The protein below binds the small molecule below.
Small molecule (SMILES): C=CC1=C(C)/C(=C/c2[nH]c(/C=C3\N=C(/C=C4\NC(=O)C(C)=C4C=C)C(C)=C3CCC(=O)O)c(CCC(=O)O)c2C)NC1=O

Binding-site contacts:
Ligand atom CAC contacts residue CYS84 of chain 1.A at 1.8 Å (hydrophobic).
Ligand atom O1A contacts residue LYS83 of chain 1.A at 3.5 Å (salt-bridge).
Ligand atom OC contacts residue ALA75 of chain 1.A at 2.7 Å (h-bond).
Ligand atom O1D contacts residue ARG57 of chain 2.B at 3.1 Å (salt-bridge).
Ligand atom CBC contacts residue TYR129 of chain 1.A at 3.3 Å (hydrophobic).
Ligand atom CMA contacts residue ILE118 of chain 1.A at 3.5 Å (hydrophobic).
Ligand atom CGA contacts residue LYS83 of chain 1.A at 3.5 Å.
Ligand atom O1D contacts residue SER72 of chain 1.A at 2.8 Å (h-bond).
Ligand atom CMD contacts residue SER72 of chain 1.A at 3.3 Å.
Ligand atom CAD contacts residue SER72 of chain 1.A at 3.5 Å.
Ligand atom NC contacts residue GLN73 of chain 1.A at 3.0 Å (h-bond).
Ligand atom CBB contacts residue TYR110 of chain 1.A at 3.5 Å (hydrophobic).
Ligand atom CBC contacts residue CYS84 of chain 1.A at 2.8 Å (hydrophobic).
Ligand atom ND contacts residue ASP87 of chain 1.A at 2.8 Å (salt-bridge).
Ligand atom C2C contacts residue CYS84 of chain 1.A at 3.1 Å (hydrophobic).
Ligand atom OB contacts residue THR75 of chain 2.B at 3.0 Å (h-bond).
Ligand atom C2B contacts residue ASN76 of chain 2.B at 3.5 Å.
Ligand atom NA contacts residue ARG86 of chain 1.A at 2.9 Å (salt-bridge).
Ligand atom NA contacts residue ASP87 of chain 1.A at 2.8 Å (salt-bridge).
Ligand atom CGD contacts residue SER72 of chain 1.A at 3.2 Å.
Ligand atom C4B contacts residue ASN76 of chain 2.B at 3.4 Å.
Ligand atom CAB contacts residue TYR110 of chain 1.A at 3.3 Å (hydrophobic).
Ligand atom OC contacts residue THR66 of chain 1.A at 3.5 Å.
Ligand atom CHD contacts residue TYR129 of chain 1.A at 3.3 Å (hydrophobic).
Ligand atom C3B contacts residue ASN76 of chain 2.B at 3.5 Å.
Ligand atom CMD contacts residue GLN73 of chain 1.A at 3.3 Å.
Ligand atom CHB contacts residue ASP87 of chain 1.A at 3.5 Å.
Ligand atom C1B contacts residue ASN76 of chain 2.B at 3.4 Å.
Ligand atom CBD contacts residue SER72 of chain 1.A at 3.0 Å.
Ligand atom C3C contacts residue CYS84 of chain 1.A at 2.7 Å (hydrophobic).
Ligand atom CMC contacts residue TRP128 of chain 1.A at 3.1 Å (hydrophobic).
Ligand atom O2A contacts residue LYS83 of chain 1.A at 2.7 Å (salt-bridge).
Ligand atom NB contacts residue ASN76 of chain 2.B at 3.3 Å (h-bond).
Ligand atom C4C contacts residue CYS84 of chain 1.A at 3.5 Å (hydrophobic).
Ligand atom ND contacts residue LEU124 of chain 1.A at 3.5 Å.
Ligand atom C4A contacts residue ARG86 of chain 1.A at 3.3 Å.
Ligand atom C1A contacts residue ARG86 of chain 1.A at 3.1 Å.
Ligand atom OC contacts residue TYR74 of chain 1.A at 3.3 Å.
Ligand atom C3C contacts residue TRP128 of chain 1.A at 3.4 Å (hydrophobic).
Ligand atom O1A contacts residue ARG86 of chain 1.A at 2.8 Å (salt-bridge).

Sequence of chain 1.A:
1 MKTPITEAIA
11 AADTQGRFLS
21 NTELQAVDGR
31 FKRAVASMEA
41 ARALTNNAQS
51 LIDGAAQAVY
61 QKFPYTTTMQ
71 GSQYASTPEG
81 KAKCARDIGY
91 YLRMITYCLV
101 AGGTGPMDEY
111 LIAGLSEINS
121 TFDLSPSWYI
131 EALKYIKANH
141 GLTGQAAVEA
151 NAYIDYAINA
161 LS

Sequence of chain 2.B:
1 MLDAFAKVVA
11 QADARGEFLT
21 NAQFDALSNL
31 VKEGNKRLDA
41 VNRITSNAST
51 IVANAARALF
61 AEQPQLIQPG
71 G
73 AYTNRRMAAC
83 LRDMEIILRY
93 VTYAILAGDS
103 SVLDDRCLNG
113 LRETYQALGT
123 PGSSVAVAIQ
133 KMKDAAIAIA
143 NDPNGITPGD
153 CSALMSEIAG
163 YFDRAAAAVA